Binding-site contacts:
Ligand atom N6 contacts residue TYR185 of chain 1.F at 3.6 Å.
Ligand atom O1A contacts residue GLU331 of chain 1.F at 3.7 Å.
Ligand atom PB contacts residue MG1 of chain 1.U at 3.8 Å.
Ligand atom O2G contacts residue ASP318 of chain 1.F at 3.3 Å (salt-bridge).
Ligand atom N6 contacts residue GLN183 of chain 1.F at 2.9 Å (h-bond).
Ligand atom O1G contacts residue ASN333 of chain 1.F at 3.4 Å (h-bond).
Ligand atom N3 contacts residue TYR185 of chain 1.F at 3.8 Å.
Ligand atom O3G contacts residue ASP318 of chain 1.F at 3.0 Å (salt-bridge).
Ligand atom O2' contacts residue THR241 of chain 1.F at 3.3 Å (h-bond).
Ligand atom O2G contacts residue ARG222 of chain 1.F at 2.8 Å (salt-bridge).
Ligand atom C4 contacts residue MET320 of chain 1.F at 3.8 Å (hydrophobic).
Ligand atom O2A contacts residue LYS74 of chain 1.F at 3.6 Å.
Ligand atom C2 contacts residue LEU186 of chain 1.F at 3.6 Å (hydrophobic).
Ligand atom C3B contacts residue MG1 of chain 1.U at 3.5 Å.
Ligand atom C5 contacts residue GLN183 of chain 1.F at 3.7 Å.
Ligand atom O1G contacts residue MG1 of chain 1.U at 1.9 Å.
Ligand atom O1G contacts residue GLU331 of chain 1.F at 3.0 Å (salt-bridge).
Ligand atom N1 contacts residue TYR185 of chain 1.F at 3.8 Å.
Ligand atom N6 contacts residue LYS184 of chain 1.F at 2.7 Å (salt-bridge).
Ligand atom N7 contacts residue ILE148 of chain 1.F at 3.8 Å.
Ligand atom C2 contacts residue MET320 of chain 1.F at 3.5 Å (hydrophobic).
Ligand atom N7 contacts residue GLN183 of chain 1.F at 3.3 Å (h-bond).
Ligand atom C6 contacts residue LEU186 of chain 1.F at 3.8 Å (hydrophobic).
Ligand atom N1 contacts residue LEU186 of chain 1.F at 2.9 Å (h-bond).
Ligand atom O2B contacts residue MG1 of chain 1.U at 3.4 Å.
Ligand atom N3 contacts residue LYS198 of chain 1.F at 3.5 Å (salt-bridge).
Ligand atom C2' contacts residue MET320 of chain 1.F at 3.5 Å (hydrophobic).
Ligand atom PG contacts residue ASP318 of chain 1.F at 3.6 Å.
Ligand atom O2B contacts residue LYS74 of chain 1.F at 3.8 Å.
Ligand atom O2B contacts residue GLU331 of chain 1.F at 2.6 Å (salt-bridge).
Ligand atom O3' contacts residue ASP200 of chain 1.F at 3.2 Å (salt-bridge).
Ligand atom O3' contacts residue THR241 of chain 1.F at 2.2 Å (h-bond).
Ligand atom O3G contacts residue GLU331 of chain 1.F at 2.5 Å (salt-bridge).
Ligand atom N3 contacts residue MET320 of chain 1.F at 3.1 Å.
Ligand atom PG contacts residue GLU331 of chain 1.F at 3.3 Å.
Ligand atom PG contacts residue MG1 of chain 1.U at 3.1 Å.
Ligand atom C6 contacts residue GLN183 of chain 1.F at 3.7 Å.
Ligand atom C3' contacts residue THR241 of chain 1.F at 3.5 Å.
Ligand atom O1B contacts residue LYS150 of chain 1.F at 3.7 Å.
Ligand atom O2' contacts residue MET320 of chain 1.F at 3.0 Å.

Sequence of chain 1.F:
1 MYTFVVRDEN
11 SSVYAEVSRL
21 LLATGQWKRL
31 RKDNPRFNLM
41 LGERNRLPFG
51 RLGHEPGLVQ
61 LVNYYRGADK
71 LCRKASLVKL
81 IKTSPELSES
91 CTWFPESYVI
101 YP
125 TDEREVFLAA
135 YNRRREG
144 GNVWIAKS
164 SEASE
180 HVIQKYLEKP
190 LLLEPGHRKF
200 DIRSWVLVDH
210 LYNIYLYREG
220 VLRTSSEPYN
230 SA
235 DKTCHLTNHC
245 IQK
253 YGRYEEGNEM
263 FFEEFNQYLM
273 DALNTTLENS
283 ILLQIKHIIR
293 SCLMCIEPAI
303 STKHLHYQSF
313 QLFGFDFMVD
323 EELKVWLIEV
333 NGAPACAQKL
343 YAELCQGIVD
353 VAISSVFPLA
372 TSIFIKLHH

A protein and the small-molecule ligand that binds it are described below.
Small molecule (SMILES): Nc1ncnc2c1ncn2[C@@H]1O[C@H](CO[P](=O)(O)O[P](=O)(O)CP(=O)(O)O)[C@@H](O)[C@H]1O